Binding-site contacts:
Ligand atom O contacts residue ALA1 of chain 1.C at 3.5 Å.
Ligand atom CA contacts residue ALA1 of chain 1.C at 2.5 Å (hydrophobic).
Ligand atom O contacts residue HIS94 of chain 1.A at 4.1 Å.
Ligand atom C contacts residue ALA1 of chain 1.C at 3.5 Å (hydrophobic).
Ligand atom OXT contacts residue ASP90 of chain 1.A at 4.4 Å.
Ligand atom N contacts residue ALA1 of chain 1.C at 1.3 Å.
Ligand atom CB contacts residue ALA1 of chain 1.C at 3.6 Å (hydrophobic).
Ligand atom CA contacts residue CYS1 of chain 1.B at 3.5 Å (hydrophobic).
Ligand atom N contacts residue CYS1 of chain 1.B at 4.0 Å.
Ligand atom O contacts residue ASP90 of chain 1.A at 4.3 Å.
Ligand atom O contacts residue ALA89 of chain 1.A at 3.4 Å.
Ligand atom CB contacts residue CYS1 of chain 1.B at 3.2 Å (hydrophobic).
Ligand atom SG contacts residue CYS1 of chain 1.B at 2.1 Å (h-bond).

The protein below binds the small molecule below.
Small molecule (SMILES): N[C@@H](CS)C(=O)O

Sequence of chain 1.B:
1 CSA

Sequence of chain 1.A:
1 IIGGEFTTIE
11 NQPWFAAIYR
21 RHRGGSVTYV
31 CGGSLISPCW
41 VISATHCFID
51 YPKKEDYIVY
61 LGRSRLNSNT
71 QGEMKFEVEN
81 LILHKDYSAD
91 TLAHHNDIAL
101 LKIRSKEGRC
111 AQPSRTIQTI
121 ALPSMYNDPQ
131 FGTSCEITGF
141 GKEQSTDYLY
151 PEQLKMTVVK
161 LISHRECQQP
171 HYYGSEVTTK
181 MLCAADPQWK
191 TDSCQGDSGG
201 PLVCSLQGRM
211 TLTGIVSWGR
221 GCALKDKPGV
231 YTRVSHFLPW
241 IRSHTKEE